Sequence of chain 1.B:
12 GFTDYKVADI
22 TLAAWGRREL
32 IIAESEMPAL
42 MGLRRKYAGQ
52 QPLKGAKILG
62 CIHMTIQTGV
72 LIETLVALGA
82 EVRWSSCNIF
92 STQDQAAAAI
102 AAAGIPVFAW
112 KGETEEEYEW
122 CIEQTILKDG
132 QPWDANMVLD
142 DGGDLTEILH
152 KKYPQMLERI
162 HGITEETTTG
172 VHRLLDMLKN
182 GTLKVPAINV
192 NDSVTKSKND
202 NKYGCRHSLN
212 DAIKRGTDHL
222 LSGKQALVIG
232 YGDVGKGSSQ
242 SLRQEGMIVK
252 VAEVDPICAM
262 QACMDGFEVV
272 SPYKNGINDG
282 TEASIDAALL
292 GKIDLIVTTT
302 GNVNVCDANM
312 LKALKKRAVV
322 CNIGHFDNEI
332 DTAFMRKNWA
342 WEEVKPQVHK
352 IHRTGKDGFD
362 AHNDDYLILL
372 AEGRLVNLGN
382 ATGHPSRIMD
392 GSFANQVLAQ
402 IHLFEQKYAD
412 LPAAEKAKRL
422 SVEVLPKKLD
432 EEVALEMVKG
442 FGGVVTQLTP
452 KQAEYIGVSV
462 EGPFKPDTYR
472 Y

Sequence of chain 1.C:
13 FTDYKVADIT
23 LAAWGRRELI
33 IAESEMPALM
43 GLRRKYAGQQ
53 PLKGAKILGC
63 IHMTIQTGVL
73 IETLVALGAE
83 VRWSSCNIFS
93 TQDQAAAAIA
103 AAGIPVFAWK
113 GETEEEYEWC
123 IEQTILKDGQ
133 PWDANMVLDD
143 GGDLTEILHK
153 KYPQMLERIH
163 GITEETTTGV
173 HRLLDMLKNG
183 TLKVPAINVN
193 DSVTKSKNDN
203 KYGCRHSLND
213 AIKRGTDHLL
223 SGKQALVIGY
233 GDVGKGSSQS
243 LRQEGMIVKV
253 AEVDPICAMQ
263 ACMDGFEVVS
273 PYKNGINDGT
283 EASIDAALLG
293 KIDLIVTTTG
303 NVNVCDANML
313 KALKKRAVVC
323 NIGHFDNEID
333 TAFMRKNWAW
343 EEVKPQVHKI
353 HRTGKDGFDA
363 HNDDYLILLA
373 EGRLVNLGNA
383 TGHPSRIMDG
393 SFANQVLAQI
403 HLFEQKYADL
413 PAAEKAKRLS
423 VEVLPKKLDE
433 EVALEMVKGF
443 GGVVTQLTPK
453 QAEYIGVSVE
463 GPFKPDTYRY

Binding-site contacts:
Ligand atom C08 contacts residue ASP266 of chain 1.B at 4.1 Å.
Ligand atom N06 contacts residue GLN262 of chain 1.B at 4.2 Å.
Ligand atom N09 contacts residue LYS199 of chain 1.C at 3.2 Å.
Ligand atom C05 contacts residue LYS203 of chain 1.C at 3.6 Å.
Ligand atom N06 contacts residue ASP266 of chain 1.B at 2.8 Å (salt-bridge).
Ligand atom C03 contacts residue LYS237 of chain 1.B at 3.7 Å.
Ligand atom N07 contacts residue GLN262 of chain 1.B at 3.3 Å (h-bond).
Ligand atom C01 contacts residue GLN241 of chain 1.B at 4.5 Å.
Ligand atom N06 contacts residue LYS237 of chain 1.B at 3.6 Å.
Ligand atom C08 contacts residue LYS199 of chain 1.C at 4.2 Å.
Ligand atom O10 contacts residue LYS203 of chain 1.C at 2.5 Å (salt-bridge).
Ligand atom N06 contacts residue TYR204 of chain 1.C at 3.9 Å.
Ligand atom N07 contacts residue LYS237 of chain 1.B at 3.8 Å.
Ligand atom C05 contacts residue LYS203 of chain 1.B at 4.4 Å.
Ligand atom C04 contacts residue LYS203 of chain 1.C at 4.2 Å.
Ligand atom C08 contacts residue GLN262 of chain 1.B at 3.2 Å.
Ligand atom C01 contacts residue LYS203 of chain 1.B at 3.7 Å.
Ligand atom N07 contacts residue LYS203 of chain 1.C at 4.4 Å.
Ligand atom C05 contacts residue TYR204 of chain 1.C at 4.4 Å (hydrophobic).
Ligand atom C03 contacts residue LYS203 of chain 1.B at 3.3 Å.
Ligand atom C05 contacts residue ASP266 of chain 1.B at 3.9 Å.
Ligand atom N09 contacts residue GLN262 of chain 1.B at 3.0 Å (h-bond).
Ligand atom O10 contacts residue LYS199 of chain 1.C at 4.1 Å.
Ligand atom O10 contacts residue TYR204 of chain 1.C at 3.8 Å.
Ligand atom N09 contacts residue LYS203 of chain 1.C at 3.3 Å (salt-bridge).
Ligand atom N07 contacts residue TYR204 of chain 1.C at 2.8 Å (h-bond).
Ligand atom C01 contacts residue LYS237 of chain 1.B at 4.0 Å.
Ligand atom C04 contacts residue LYS203 of chain 1.B at 3.4 Å.
Ligand atom C08 contacts residue TYR204 of chain 1.C at 2.8 Å (hydrophobic).
Ligand atom O02 contacts residue LYS203 of chain 1.B at 4.1 Å.
Ligand atom C08 contacts residue LYS203 of chain 1.C at 3.2 Å.
Ligand atom N09 contacts residue TYR204 of chain 1.C at 2.5 Å (h-bond).
Ligand atom O10 contacts residue GLN262 of chain 1.B at 4.0 Å.
Ligand atom N07 contacts residue ASP266 of chain 1.B at 3.0 Å (salt-bridge).
Ligand atom C05 contacts residue LYS237 of chain 1.B at 4.3 Å.

This protein binds this small molecule.
Small molecule (SMILES): COCCc1nnc(N)o1